Sequence of chain 1.G:
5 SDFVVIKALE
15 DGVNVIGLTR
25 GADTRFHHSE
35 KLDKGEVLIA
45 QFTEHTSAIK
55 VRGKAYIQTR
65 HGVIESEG

Sequence of chain 1.F:
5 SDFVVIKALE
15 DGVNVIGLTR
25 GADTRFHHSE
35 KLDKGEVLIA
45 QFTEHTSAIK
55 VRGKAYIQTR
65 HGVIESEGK

Binding-site contacts:
Ligand atom C contacts residue GLY25 of chain 1.F at 3.4 Å.
Ligand atom C contacts residue THR50 of chain 1.G at 3.7 Å.
Ligand atom OXT contacts residue THR47 of chain 1.G at 2.5 Å (h-bond).
Ligand atom C contacts residue SER51 of chain 1.F at 3.7 Å.
Ligand atom CE2 contacts residue GLN45 of chain 1.G at 3.9 Å.
Ligand atom CE2 contacts residue ALA44 of chain 1.G at 4.0 Å (hydrophobic).
Ligand atom CA contacts residue THR28 of chain 1.F at 3.2 Å.
Ligand atom N contacts residue ASP27 of chain 1.F at 3.2 Å (salt-bridge).
Ligand atom N contacts residue ARG24 of chain 1.F at 3.9 Å.
Ligand atom O contacts residue THR47 of chain 1.G at 3.3 Å (h-bond).
Ligand atom CD1 contacts residue SER51 of chain 1.F at 3.6 Å.
Ligand atom N contacts residue THR23 of chain 1.F at 2.7 Å (h-bond).
Ligand atom CA contacts residue SER51 of chain 1.F at 4.0 Å.
Ligand atom CB contacts residue THR28 of chain 1.F at 3.7 Å.
Ligand atom NE1 contacts residue ALA44 of chain 1.G at 3.8 Å.
Ligand atom CD1 contacts residue THR47 of chain 1.G at 3.9 Å.
Ligand atom CZ2 contacts residue ILE53 of chain 1.G at 3.8 Å (hydrophobic).
Ligand atom CD1 contacts residue ALA52 of chain 1.F at 3.9 Å (hydrophobic).
Ligand atom C contacts residue THR47 of chain 1.G at 3.3 Å.
Ligand atom NE1 contacts residue GLN45 of chain 1.G at 2.7 Å (h-bond).
Ligand atom O contacts residue ARG24 of chain 1.F at 3.7 Å.
Ligand atom O contacts residue SER51 of chain 1.F at 3.0 Å (h-bond).
Ligand atom N contacts residue THR28 of chain 1.F at 2.9 Å (h-bond).
Ligand atom CH2 contacts residue ILE20 of chain 1.G at 4.0 Å (hydrophobic).
Ligand atom CE3 contacts residue HIS32 of chain 1.G at 4.0 Å.
Ligand atom OXT contacts residue HIS49 of chain 1.G at 3.9 Å.
Ligand atom CB contacts residue THR23 of chain 1.F at 3.8 Å.
Ligand atom OXT contacts residue GLY25 of chain 1.F at 4.0 Å.
Ligand atom N contacts residue GLY25 of chain 1.F at 2.7 Å (h-bond).
Ligand atom CA contacts residue THR23 of chain 1.F at 3.7 Å.
Ligand atom CZ3 contacts residue GLY21 of chain 1.G at 3.5 Å.
Ligand atom CA contacts residue GLY25 of chain 1.F at 3.5 Å.
Ligand atom CZ2 contacts residue ALA44 of chain 1.G at 4.0 Å (hydrophobic).
Ligand atom CB contacts residue SER51 of chain 1.F at 3.3 Å.
Ligand atom CH2 contacts residue GLY21 of chain 1.G at 3.5 Å.
Ligand atom CG contacts residue SER51 of chain 1.F at 3.9 Å.
Ligand atom CD1 contacts residue GLN45 of chain 1.G at 3.4 Å.
Ligand atom O contacts residue GLY25 of chain 1.F at 3.1 Å (h-bond).
Ligand atom CZ2 contacts residue THR50 of chain 1.G at 4.0 Å.
Ligand atom OXT contacts residue THR50 of chain 1.G at 2.5 Å (h-bond).

The small molecule below binds the protein below.
Small molecule (SMILES): N[C@@H](Cc1c[nH]c2ccccc12)C(=O)O